Binding-site contacts:
Ligand atom O7 contacts residue CYS91 of chain 1.C at 4.1 Å.
Ligand atom O7 contacts residue ARG222 of chain 1.C at 3.8 Å.
Ligand atom C8 contacts residue ASN65 of chain 1.C at 4.1 Å.
Ligand atom C2 contacts residue ARG222 of chain 1.C at 3.7 Å.
Ligand atom C4 contacts residue ASN88 of chain 1.C at 4.3 Å.
Ligand atom C7 contacts residue GLU67 of chain 1.C at 3.5 Å.
Ligand atom O5 contacts residue ASN88 of chain 1.C at 2.3 Å (h-bond).
Ligand atom C7 contacts residue ARG222 of chain 1.C at 4.0 Å.
Ligand atom N2 contacts residue GLU67 of chain 1.C at 3.7 Å.
Ligand atom O7 contacts residue ASN88 of chain 1.C at 3.4 Å (h-bond).
Ligand atom O3 contacts residue ARG222 of chain 1.C at 3.0 Å (salt-bridge).
Ligand atom C6 contacts residue ASN88 of chain 1.C at 4.2 Å.
Ligand atom C7 contacts residue PRO138 of chain 1.C at 4.0 Å (hydrophobic).
Ligand atom C2 contacts residue GLU67 of chain 1.C at 4.5 Å.
Ligand atom C5 contacts residue ASN88 of chain 1.C at 3.6 Å.
Ligand atom C3 contacts residue ARG222 of chain 1.C at 3.8 Å.
Ligand atom C4 contacts residue ARG222 of chain 1.C at 4.1 Å.
Ligand atom O6 contacts residue ASP87 of chain 1.C at 3.6 Å.
Ligand atom C1 contacts residue GLU67 of chain 1.C at 4.0 Å.
Ligand atom O7 contacts residue ASN65 of chain 1.C at 3.6 Å.
Ligand atom C8 contacts residue PRO138 of chain 1.C at 2.7 Å (hydrophobic).
Ligand atom C1 contacts residue ASN88 of chain 1.C at 1.4 Å.
Ligand atom O7 contacts residue GLU67 of chain 1.C at 3.8 Å.
Ligand atom C2 contacts residue ASN88 of chain 1.C at 2.8 Å.
Ligand atom C7 contacts residue ASN88 of chain 1.C at 3.6 Å.
Ligand atom C3 contacts residue ASN88 of chain 1.C at 4.0 Å.
Ligand atom C8 contacts residue GLU67 of chain 1.C at 3.5 Å.
Ligand atom C7 contacts residue ASN65 of chain 1.C at 4.3 Å.
Ligand atom C8 contacts residue CYS137 of chain 1.C at 4.1 Å (hydrophobic).
Ligand atom N2 contacts residue ASN88 of chain 1.C at 3.3 Å (h-bond).
Ligand atom N2 contacts residue ARG222 of chain 1.C at 4.1 Å.

The protein below binds the small molecule below.
Small molecule (SMILES): CC(=O)N[C@H]1[C@H](O[C@H]2[C@H](O)[C@@H](NC(C)=O)CO[C@@H]2CO)O[C@H](CO)[C@@H](O)[C@@H]1O

Sequence of chain 1.C:
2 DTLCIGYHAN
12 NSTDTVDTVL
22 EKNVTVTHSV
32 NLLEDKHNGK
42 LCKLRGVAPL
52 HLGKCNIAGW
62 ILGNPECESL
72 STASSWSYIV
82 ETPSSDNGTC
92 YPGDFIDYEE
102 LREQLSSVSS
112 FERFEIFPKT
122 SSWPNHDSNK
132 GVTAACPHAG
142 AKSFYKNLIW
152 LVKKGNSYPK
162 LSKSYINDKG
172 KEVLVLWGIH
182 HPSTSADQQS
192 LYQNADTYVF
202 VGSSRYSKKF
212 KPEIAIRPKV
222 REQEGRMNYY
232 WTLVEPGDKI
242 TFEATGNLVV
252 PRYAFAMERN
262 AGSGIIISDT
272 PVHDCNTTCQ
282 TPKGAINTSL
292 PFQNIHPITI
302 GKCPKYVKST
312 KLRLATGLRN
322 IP